A small-molecule ligand and the protein it binds are described below.
Small molecule (SMILES): CCCc1cc(=O)[nH]c(N)n1

Sequence of chain 1.A:
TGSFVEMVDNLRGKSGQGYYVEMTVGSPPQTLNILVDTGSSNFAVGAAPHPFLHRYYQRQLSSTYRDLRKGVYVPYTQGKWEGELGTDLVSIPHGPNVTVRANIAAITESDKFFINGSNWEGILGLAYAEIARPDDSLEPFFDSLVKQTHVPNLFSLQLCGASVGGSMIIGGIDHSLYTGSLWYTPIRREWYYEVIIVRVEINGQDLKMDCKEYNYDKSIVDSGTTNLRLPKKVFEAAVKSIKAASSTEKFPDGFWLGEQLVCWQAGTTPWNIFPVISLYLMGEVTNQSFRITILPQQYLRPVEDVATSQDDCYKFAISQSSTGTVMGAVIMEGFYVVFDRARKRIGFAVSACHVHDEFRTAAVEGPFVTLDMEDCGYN

Binding-site contacts:
Ligand atom N7 contacts residue ASP51 of chain 1.A at 3.1 Å (salt-bridge).
Ligand atom C6 contacts residue ASP247 of chain 1.A at 3.9 Å.
Ligand atom C8 contacts residue PHE127 of chain 1.A at 4.2 Å (hydrophobic).
Ligand atom C9 contacts residue GLN92 of chain 1.A at 3.7 Å.
Ligand atom N5 contacts residue GLY249 of chain 1.A at 4.2 Å.
Ligand atom N4 contacts residue ASP51 of chain 1.A at 3.0 Å (salt-bridge).
Ligand atom C10 contacts residue LEU49 of chain 1.A at 3.7 Å (hydrophobic).
Ligand atom C6 contacts residue THR250 of chain 1.A at 4.2 Å.
Ligand atom N7 contacts residue GLY249 of chain 1.A at 4.0 Å.
Ligand atom O11 contacts residue TYR90 of chain 1.A at 3.9 Å.
Ligand atom C9 contacts residue PHE127 of chain 1.A at 4.3 Å (hydrophobic).
Ligand atom N4 contacts residue TYR90 of chain 1.A at 4.2 Å.
Ligand atom O11 contacts residue THR91 of chain 1.A at 3.4 Å.
Ligand atom C8 contacts residue TYR90 of chain 1.A at 4.0 Å (hydrophobic).
Ligand atom C10 contacts residue PHE127 of chain 1.A at 3.4 Å (hydrophobic).
Ligand atom N7 contacts residue THR250 of chain 1.A at 3.9 Å.
Ligand atom N5 contacts residue THR250 of chain 1.A at 3.9 Å.
Ligand atom C10 contacts residue TRP134 of chain 1.A at 3.4 Å (hydrophobic).
Ligand atom C10 contacts residue ILE137 of chain 1.A at 4.4 Å (hydrophobic).
Ligand atom N7 contacts residue ASP247 of chain 1.A at 2.8 Å (salt-bridge).
Ligand atom C1 contacts residue GLN92 of chain 1.A at 3.7 Å.
Ligand atom C9 contacts residue LEU49 of chain 1.A at 4.0 Å (hydrophobic).
Ligand atom C3 contacts residue TYR90 of chain 1.A at 3.9 Å (hydrophobic).
Ligand atom C6 contacts residue GLY249 of chain 1.A at 3.8 Å.
Ligand atom N4 contacts residue GLY249 of chain 1.A at 3.8 Å.
Ligand atom C2 contacts residue GLY249 of chain 1.A at 4.2 Å.
Ligand atom C2 contacts residue TYR90 of chain 1.A at 3.8 Å (hydrophobic).
Ligand atom C1 contacts residue TYR90 of chain 1.A at 3.6 Å (hydrophobic).
Ligand atom C2 contacts residue ASP51 of chain 1.A at 4.0 Å.
Ligand atom C10 contacts residue GLN92 of chain 1.A at 4.0 Å.
Ligand atom C8 contacts residue ASP51 of chain 1.A at 4.1 Å.
Ligand atom O11 contacts residue GLN92 of chain 1.A at 2.9 Å (h-bond).
Ligand atom C3 contacts residue GLN92 of chain 1.A at 3.8 Å.
Ligand atom C3 contacts residue THR91 of chain 1.A at 4.1 Å.
Ligand atom N5 contacts residue ASP247 of chain 1.A at 4.1 Å.
Ligand atom N7 contacts residue GLY53 of chain 1.A at 3.7 Å.
Ligand atom C8 contacts residue ILE137 of chain 1.A at 3.9 Å (hydrophobic).
Ligand atom C6 contacts residue ASP51 of chain 1.A at 3.6 Å.